A protein and the small-molecule ligand that binds it are described below.
Small molecule (SMILES): COc1cccc([C@@H](C)NC(=O)Nc2nc(-c3ccncc3)cs2)c1

Sequence of chain 1.D:
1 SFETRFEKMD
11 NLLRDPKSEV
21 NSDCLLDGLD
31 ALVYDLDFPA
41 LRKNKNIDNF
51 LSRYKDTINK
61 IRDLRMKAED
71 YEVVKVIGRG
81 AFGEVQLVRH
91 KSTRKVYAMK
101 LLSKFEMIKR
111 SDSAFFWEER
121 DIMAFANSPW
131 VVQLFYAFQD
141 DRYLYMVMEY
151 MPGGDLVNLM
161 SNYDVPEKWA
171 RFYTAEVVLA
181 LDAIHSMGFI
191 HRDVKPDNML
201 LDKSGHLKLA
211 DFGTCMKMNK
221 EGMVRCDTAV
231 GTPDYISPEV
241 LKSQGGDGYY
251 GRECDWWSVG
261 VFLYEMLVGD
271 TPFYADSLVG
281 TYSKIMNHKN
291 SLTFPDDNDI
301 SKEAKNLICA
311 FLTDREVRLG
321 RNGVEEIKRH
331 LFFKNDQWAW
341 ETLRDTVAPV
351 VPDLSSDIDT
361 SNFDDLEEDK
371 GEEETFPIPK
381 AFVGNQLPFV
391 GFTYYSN

Binding-site contacts:
Ligand atom O11 contacts residue LEU102 of chain 1.D at 3.6 Å.
Ligand atom C07 contacts residue GLY83 of chain 1.D at 3.9 Å.
Ligand atom C08 contacts residue LEU101 of chain 1.D at 3.8 Å (hydrophobic).
Ligand atom O11 contacts residue PHE82 of chain 1.D at 3.4 Å.
Ligand atom C10 contacts residue GLY80 of chain 1.D at 3.6 Å.
Ligand atom N14 contacts residue ASP211 of chain 1.D at 3.8 Å.
Ligand atom C08 contacts residue LYS100 of chain 1.D at 3.7 Å.
Ligand atom O01 contacts residue ASP211 of chain 1.D at 3.0 Å (salt-bridge).
Ligand atom C07 contacts residue GLY80 of chain 1.D at 3.4 Å.
Ligand atom C09 contacts residue LYS100 of chain 1.D at 3.6 Å.
Ligand atom C22 contacts residue GLU149 of chain 1.D at 3.3 Å.
Ligand atom N21 contacts residue TYR150 of chain 1.D at 3.6 Å.
Ligand atom C23 contacts residue ALA98 of chain 1.D at 3.5 Å (hydrophobic).
Ligand atom C07 contacts residue VAL85 of chain 1.D at 3.6 Å (hydrophobic).
Ligand atom C06 contacts residue GLY80 of chain 1.D at 3.2 Å.
Ligand atom C08 contacts residue GLY83 of chain 1.D at 3.3 Å.
Ligand atom C22 contacts residue ALA98 of chain 1.D at 3.2 Å (hydrophobic).
Ligand atom C13 contacts residue GLY80 of chain 1.D at 3.3 Å.
Ligand atom C05 contacts residue VAL85 of chain 1.D at 3.7 Å (hydrophobic).
Ligand atom C08 contacts residue GLU84 of chain 1.D at 3.5 Å.
Ligand atom C13 contacts residue LYS100 of chain 1.D at 3.9 Å.
Ligand atom C09 contacts residue LEU102 of chain 1.D at 3.6 Å (hydrophobic).
Ligand atom C08 contacts residue GLY80 of chain 1.D at 3.8 Å.
Ligand atom C12 contacts residue PHE82 of chain 1.D at 3.7 Å (hydrophobic).
Ligand atom C24 contacts residue MET148 of chain 1.D at 3.0 Å (hydrophobic).
Ligand atom C09 contacts residue LEU101 of chain 1.D at 3.7 Å (hydrophobic).
Ligand atom C20 contacts residue PHE363 of chain 1.D at 3.8 Å (hydrophobic).
Ligand atom C20 contacts residue ILE77 of chain 1.D at 3.9 Å (hydrophobic).
Ligand atom O01 contacts residue LYS100 of chain 1.D at 2.9 Å (salt-bridge).
Ligand atom C10 contacts residue LYS100 of chain 1.D at 3.7 Å.
Ligand atom N21 contacts residue MET151 of chain 1.D at 3.2 Å (h-bond).
Ligand atom C09 contacts residue GLY80 of chain 1.D at 3.9 Å.
Ligand atom N03 contacts residue ASP211 of chain 1.D at 3.6 Å (salt-bridge).
Ligand atom S25 contacts residue LYS100 of chain 1.D at 3.6 Å.
Ligand atom C22 contacts residue MET151 of chain 1.D at 3.5 Å (hydrophobic).
Ligand atom N21 contacts residue ALA98 of chain 1.D at 3.6 Å.
Ligand atom C04 contacts residue GLY80 of chain 1.D at 3.7 Å.
Ligand atom C09 contacts residue GLY83 of chain 1.D at 3.7 Å.
Ligand atom C02 contacts residue ASP211 of chain 1.D at 3.4 Å.
Ligand atom C12 contacts residue GLY80 of chain 1.D at 3.6 Å.